Binding-site contacts:
Ligand atom C20 contacts residue ILE89 of chain 1.A at 3.6 Å (hydrophobic).
Ligand atom C22 contacts residue ASP157 of chain 1.A at 3.2 Å.
Ligand atom N21 contacts residue GLU63 of chain 1.A at 2.9 Å (salt-bridge).
Ligand atom C12 contacts residue PHE158 of chain 1.A at 3.5 Å (hydrophobic).
Ligand atom O29 contacts residue ASP157 of chain 1.A at 2.7 Å (salt-bridge).
Ligand atom N3 contacts residue MET94 of chain 1.A at 2.9 Å (h-bond).
Ligand atom C52 contacts residue ASP157 of chain 1.A at 3.1 Å.
Ligand atom C16 contacts residue GLU63 of chain 1.A at 3.3 Å.
Ligand atom C4 contacts residue ALA46 of chain 1.A at 3.6 Å (hydrophobic).
Ligand atom C16 contacts residue MET67 of chain 1.A at 3.5 Å (hydrophobic).
Ligand atom C20 contacts residue LYS48 of chain 1.A at 3.5 Å.
Ligand atom O29 contacts residue VAL76 of chain 1.A at 3.2 Å.
Ligand atom C52 contacts residue HIS137 of chain 1.A at 3.5 Å.
Ligand atom C54 contacts residue ARG138 of chain 1.A at 3.5 Å.
Ligand atom N21 contacts residue MET67 of chain 1.A at 3.1 Å (h-bond).
Ligand atom C17 contacts residue MET67 of chain 1.A at 3.6 Å (hydrophobic).
Ligand atom N51 contacts residue HIS137 of chain 1.A at 3.4 Å (h-bond).
Ligand atom C25 contacts residue ASP157 of chain 1.A at 3.4 Å.
Ligand atom C11 contacts residue VAL34 of chain 1.A at 3.6 Å (hydrophobic).
Ligand atom O29 contacts residue ALA156 of chain 1.A at 3.4 Å.
Ligand atom C11 contacts residue PHE158 of chain 1.A at 3.3 Å (hydrophobic).
Ligand atom N51 contacts residue VAL136 of chain 1.A at 3.3 Å (h-bond).
Ligand atom C54 contacts residue HIS137 of chain 1.A at 3.6 Å.
Ligand atom C50 contacts residue VAL136 of chain 1.A at 3.4 Å (hydrophobic).
Ligand atom C17 contacts residue GLU63 of chain 1.A at 3.0 Å.
Ligand atom C19 contacts residue THR91 of chain 1.A at 3.6 Å.
Ligand atom C2 contacts residue TYR93 of chain 1.A at 3.2 Å (hydrophobic).
Ligand atom C49 contacts residue VAL136 of chain 1.A at 3.5 Å (hydrophobic).
Ligand atom C2 contacts residue MET94 of chain 1.A at 2.8 Å (hydrophobic).
Ligand atom N10 contacts residue PHE158 of chain 1.A at 3.3 Å.
Ligand atom N3 contacts residue TYR93 of chain 1.A at 3.2 Å.
Ligand atom C23 contacts residue ASP157 of chain 1.A at 3.6 Å.
Ligand atom N21 contacts residue ASP157 of chain 1.A at 3.6 Å.
Ligand atom C14 contacts residue THR91 of chain 1.A at 3.6 Å.
Ligand atom C9 contacts residue PHE158 of chain 1.A at 3.6 Å (hydrophobic).
Ligand atom C29 contacts residue GLU63 of chain 1.A at 3.5 Å.
Ligand atom C53 contacts residue ASP157 of chain 1.A at 3.3 Å.
Ligand atom N13 contacts residue THR91 of chain 1.A at 3.1 Å (h-bond).
Ligand atom N8 contacts residue ALA46 of chain 1.A at 3.2 Å.
Ligand atom C18 contacts residue ILE89 of chain 1.A at 3.6 Å (hydrophobic).

Sequence of chain 1.A:
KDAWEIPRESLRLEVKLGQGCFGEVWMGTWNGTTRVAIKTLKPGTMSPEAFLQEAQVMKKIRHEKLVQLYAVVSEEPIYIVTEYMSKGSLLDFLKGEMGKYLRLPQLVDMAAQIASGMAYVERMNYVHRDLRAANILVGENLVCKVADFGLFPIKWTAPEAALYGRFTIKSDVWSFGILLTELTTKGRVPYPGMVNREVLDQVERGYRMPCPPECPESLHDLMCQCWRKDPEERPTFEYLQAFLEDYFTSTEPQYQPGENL

A protein and the small-molecule ligand that binds it are described below.
Small molecule (SMILES): Cc1ccc(NC(=O)c2ccc(CN3CCN(C)CC3)cc2)cc1Nc1nccc(-c2cccnc2)n1